Sequence of chain 1.C:
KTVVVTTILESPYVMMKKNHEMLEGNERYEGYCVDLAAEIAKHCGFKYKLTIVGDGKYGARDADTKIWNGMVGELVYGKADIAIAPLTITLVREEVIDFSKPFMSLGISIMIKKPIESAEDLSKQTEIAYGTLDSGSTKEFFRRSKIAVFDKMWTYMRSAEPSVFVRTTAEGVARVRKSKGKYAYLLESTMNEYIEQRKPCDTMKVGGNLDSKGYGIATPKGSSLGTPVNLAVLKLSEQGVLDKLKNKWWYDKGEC

Binding-site contacts:
Ligand atom N17 contacts residue TYR753 of chain 1.C at 3.6 Å.
Ligand atom C6 contacts residue TYR471 of chain 1.C at 3.3 Å (hydrophobic).
Ligand atom C7 contacts residue GLU423 of chain 1.C at 4.1 Å.
Ligand atom C5 contacts residue GLU726 of chain 1.C at 3.9 Å.
Ligand atom C contacts residue TYR753 of chain 1.C at 3.9 Å (hydrophobic).
Ligand atom C8 contacts residue TYR753 of chain 1.C at 4.1 Å (hydrophobic).
Ligand atom C6 contacts residue TYR753 of chain 1.C at 3.9 Å (hydrophobic).
Ligand atom C contacts residue GLU423 of chain 1.C at 3.8 Å.
Ligand atom C8 contacts residue TYR471 of chain 1.C at 3.2 Å (hydrophobic).
Ligand atom N3 contacts residue GLU726 of chain 1.C at 3.7 Å.
Ligand atom C3 contacts residue TYR471 of chain 1.C at 3.5 Å (hydrophobic).
Ligand atom O2 contacts residue TYR471 of chain 1.C at 3.8 Å.
Ligand atom C5 contacts residue TYR471 of chain 1.C at 3.7 Å (hydrophobic).
Ligand atom N2 contacts residue THR501 of chain 1.C at 3.4 Å (h-bond).
Ligand atom C3 contacts residue GLU726 of chain 1.C at 4.1 Å.
Ligand atom O2 contacts residue ARG506 of chain 1.C at 2.6 Å (salt-bridge).
Ligand atom N17 contacts residue GLU726 of chain 1.C at 3.6 Å.
Ligand atom C8 contacts residue GLU423 of chain 1.C at 4.0 Å.
Ligand atom C7 contacts residue GLU726 of chain 1.C at 4.0 Å.
Ligand atom N3 contacts residue GLU423 of chain 1.C at 4.0 Å.
Ligand atom C2 contacts residue PRO499 of chain 1.C at 3.9 Å (hydrophobic).
Ligand atom C6 contacts residue PRO499 of chain 1.C at 3.2 Å (hydrophobic).
Ligand atom O2 contacts residue LEU500 of chain 1.C at 3.8 Å.
Ligand atom C4 contacts residue TYR471 of chain 1.C at 3.5 Å (hydrophobic).
Ligand atom O1 contacts residue TYR471 of chain 1.C at 4.1 Å.
Ligand atom O3 contacts residue GLU423 of chain 1.C at 3.1 Å (salt-bridge).
Ligand atom N2 contacts residue TYR471 of chain 1.C at 3.5 Å.
Ligand atom C4 contacts residue PRO499 of chain 1.C at 3.5 Å (hydrophobic).
Ligand atom O2 contacts residue THR501 of chain 1.C at 3.0 Å (h-bond).
Ligand atom C1 contacts residue ARG506 of chain 1.C at 3.9 Å.
Ligand atom C2 contacts residue ARG506 of chain 1.C at 3.9 Å.
Ligand atom C2 contacts residue TYR471 of chain 1.C at 3.6 Å (hydrophobic).
Ligand atom O1 contacts residue ARG506 of chain 1.C at 3.1 Å (salt-bridge).
Ligand atom N2 contacts residue PRO499 of chain 1.C at 2.9 Å (h-bond).
Ligand atom O5 contacts residue GLU726 of chain 1.C at 2.6 Å (salt-bridge).
Ligand atom N1 contacts residue TYR471 of chain 1.C at 3.7 Å.
Ligand atom C1 contacts residue TYR471 of chain 1.C at 3.8 Å (hydrophobic).
Ligand atom C7 contacts residue TYR471 of chain 1.C at 3.8 Å (hydrophobic).
Ligand atom C contacts residue TYR471 of chain 1.C at 3.5 Å (hydrophobic).
Ligand atom C2 contacts residue THR501 of chain 1.C at 3.4 Å.

The small molecule below binds the protein below.
Small molecule (SMILES): NCc1cc2[nH]c(=O)c(=O)[nH]c2cc1[N+](=O)[O-]